The protein below binds the small molecule below.
Small molecule (SMILES): COCCOc1cc(-c2scnc2C)ccc1[C@H](C)NC(=O)[C@@H]1C[C@@H](O)CN1C(=O)[C@@H](c1cc(C)no1)C(C)C

Sequence of chain 1.C:
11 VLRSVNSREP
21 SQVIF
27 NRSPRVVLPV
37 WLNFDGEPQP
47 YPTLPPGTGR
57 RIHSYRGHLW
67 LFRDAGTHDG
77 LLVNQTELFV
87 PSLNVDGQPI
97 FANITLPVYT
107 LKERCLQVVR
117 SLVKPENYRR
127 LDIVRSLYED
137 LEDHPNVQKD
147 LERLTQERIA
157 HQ

Binding-site contacts:
Ligand atom C24 contacts residue PRO48 of chain 1.C at 3.1 Å (hydrophobic).
Ligand atom C23 contacts residue ARG56 of chain 1.C at 3.5 Å.
Ligand atom C17 contacts residue HIS59 of chain 1.C at 3.7 Å.
Ligand atom N4 contacts residue PRO48 of chain 1.C at 3.5 Å (h-bond).
Ligand atom O3 contacts residue HIS64 of chain 1.C at 3.4 Å.
Ligand atom C14 contacts residue TYR61 of chain 1.C at 3.7 Å (hydrophobic).
Ligand atom N4 contacts residue ARG56 of chain 1.C at 2.6 Å (salt-bridge).
Ligand atom O1 contacts residue TYR47 of chain 1.C at 2.6 Å (h-bond).
Ligand atom C10 contacts residue TYR47 of chain 1.C at 3.7 Å (hydrophobic).
Ligand atom C4 contacts residue TYR47 of chain 1.C at 3.6 Å (hydrophobic).
Ligand atom C22 contacts residue ILE58 of chain 1.C at 3.7 Å (hydrophobic).
Ligand atom C18 contacts residue ILE58 of chain 1.C at 3.7 Å (hydrophobic).
Ligand atom C12 contacts residue TYR61 of chain 1.C at 3.6 Å (hydrophobic).
Ligand atom C5 contacts residue TYR47 of chain 1.C at 3.5 Å (hydrophobic).
Ligand atom O4 contacts residue TYR61 of chain 1.C at 3.6 Å.
Ligand atom C8 contacts residue TYR61 of chain 1.C at 3.7 Å (hydrophobic).
Ligand atom C13 contacts residue TYR61 of chain 1.C at 3.5 Å (hydrophobic).
Ligand atom O2 contacts residue TYR61 of chain 1.C at 3.5 Å.
Ligand atom O4 contacts residue SER60 of chain 1.C at 2.7 Å (h-bond).
Ligand atom C1 contacts residue HIS59 of chain 1.C at 3.5 Å.
Ligand atom S1 contacts residue PHE25 of chain 1.C at 3.7 Å.
Ligand atom C4 contacts residue TRP66 of chain 1.C at 3.4 Å (hydrophobic).
Ligand atom C3 contacts residue TRP37 of chain 1.C at 3.6 Å (hydrophobic).
Ligand atom N2 contacts residue HIS59 of chain 1.C at 3.1 Å (h-bond).
Ligand atom C5 contacts residue HIS59 of chain 1.C at 3.8 Å.
Ligand atom C2 contacts residue TYR47 of chain 1.C at 3.6 Å (hydrophobic).
Ligand atom C3 contacts residue HIS64 of chain 1.C at 3.6 Å.
Ligand atom S1 contacts residue TYR47 of chain 1.C at 3.7 Å.
Ligand atom C25 contacts residue ARG56 of chain 1.C at 3.5 Å.
Ligand atom C2 contacts residue TRP37 of chain 1.C at 3.4 Å (hydrophobic).
Ligand atom O3 contacts residue PHE40 of chain 1.C at 3.7 Å.
Ligand atom N1 contacts residue TYR47 of chain 1.C at 3.7 Å.
Ligand atom C3 contacts residue SER60 of chain 1.C at 3.6 Å.
Ligand atom C6 contacts residue TYR61 of chain 1.C at 3.7 Å (hydrophobic).
Ligand atom C4 contacts residue HIS59 of chain 1.C at 3.8 Å.
Ligand atom O3 contacts residue TYR61 of chain 1.C at 3.7 Å.
Ligand atom C3 contacts residue TRP66 of chain 1.C at 3.6 Å (hydrophobic).
Ligand atom N3 contacts residue TYR61 of chain 1.C at 3.7 Å.
Ligand atom O4 contacts residue HIS64 of chain 1.C at 2.6 Å (h-bond).
Ligand atom C24 contacts residue ARG56 of chain 1.C at 3.6 Å.